Sequence of chain 1.C:
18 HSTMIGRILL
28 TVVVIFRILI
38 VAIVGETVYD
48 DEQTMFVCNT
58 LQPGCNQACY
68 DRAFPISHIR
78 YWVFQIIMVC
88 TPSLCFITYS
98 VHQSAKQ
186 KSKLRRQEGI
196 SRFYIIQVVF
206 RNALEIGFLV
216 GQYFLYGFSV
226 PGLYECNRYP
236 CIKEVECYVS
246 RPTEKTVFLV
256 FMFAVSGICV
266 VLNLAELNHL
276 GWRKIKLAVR

The protein below binds the small molecule below.
Small molecule (SMILES): CC(C)CCC[C@@H](C)[C@H]1CC[C@H]2[C@@H]3CC=C4C[C@@H](OC(=O)CCC(=O)O)CC[C@]4(C)[C@H]3CC[C@]12C

Binding-site contacts:
Ligand atom CAK contacts residue Y011 of chain 1.UA at 3.8 Å.
Ligand atom CAC contacts residue ILE35 of chain 1.C at 3.8 Å (hydrophobic).
Ligand atom CAU contacts residue ILE35 of chain 1.C at 4.0 Å (hydrophobic).
Ligand atom CAP contacts residue Y011 of chain 1.UA at 4.0 Å.
Ligand atom CAS contacts residue CYS87 of chain 1.C at 4.2 Å (hydrophobic).
Ligand atom CAI contacts residue Y011 of chain 1.UA at 3.9 Å.
Ligand atom CAM contacts residue TYR199 of chain 1.C at 3.3 Å (hydrophobic).
Ligand atom CAD contacts residue SER90 of chain 1.C at 3.9 Å.
Ligand atom OAG contacts residue ARG206 of chain 1.C at 3.9 Å.
Ligand atom CAT contacts residue CYS87 of chain 1.C at 4.2 Å (hydrophobic).
Ligand atom OAG contacts residue THR28 of chain 1.C at 3.1 Å (h-bond).
Ligand atom CAM contacts residue ARG206 of chain 1.C at 3.5 Å.
Ligand atom CAO contacts residue Y011 of chain 1.UA at 4.3 Å.
Ligand atom CAQ contacts residue Y011 of chain 1.UA at 3.7 Å.
Ligand atom OAW contacts residue ARG206 of chain 1.C at 4.4 Å.
Ligand atom CAY contacts residue ARG206 of chain 1.C at 3.7 Å.
Ligand atom OAG contacts residue LEU27 of chain 1.C at 4.3 Å.
Ligand atom CAS contacts residue ILE35 of chain 1.C at 4.5 Å (hydrophobic).
Ligand atom CAR contacts residue SER90 of chain 1.C at 4.2 Å.
Ligand atom OAW contacts residue SER90 of chain 1.C at 4.5 Å.
Ligand atom CAY contacts residue THR28 of chain 1.C at 4.0 Å.